The small molecule below binds the protein below.
Small molecule (SMILES): OC[C@H]1O[C@H](O[C@H]2[C@H](O)[C@@H](O)[C@@H](O[C@H]3[C@H](O)[C@@H](O)[C@@H](O[C@H]4[C@H](O)[C@@H](O)[C@@H](O)O[C@@H]4CO)O[C@@H]3CO)O[C@@H]2CO)[C@H](O)[C@@H](O)[C@@H]1O

Sequence of chain 1.B:
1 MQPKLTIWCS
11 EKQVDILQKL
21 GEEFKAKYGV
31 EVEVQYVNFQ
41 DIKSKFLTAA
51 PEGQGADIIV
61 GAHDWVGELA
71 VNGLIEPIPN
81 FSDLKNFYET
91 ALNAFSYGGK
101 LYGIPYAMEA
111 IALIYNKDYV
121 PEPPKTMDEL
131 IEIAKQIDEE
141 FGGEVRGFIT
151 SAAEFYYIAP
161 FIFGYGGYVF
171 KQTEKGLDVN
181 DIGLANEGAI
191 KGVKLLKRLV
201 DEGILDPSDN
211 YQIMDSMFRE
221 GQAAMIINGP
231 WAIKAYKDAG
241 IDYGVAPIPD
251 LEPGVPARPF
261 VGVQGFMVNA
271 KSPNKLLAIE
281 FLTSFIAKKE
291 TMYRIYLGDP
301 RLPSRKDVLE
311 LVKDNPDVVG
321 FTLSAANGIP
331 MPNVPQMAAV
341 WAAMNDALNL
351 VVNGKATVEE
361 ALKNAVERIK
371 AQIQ

Binding-site contacts:
Ligand atom O2 contacts residue LYS12 of chain 1.B at 3.6 Å.
Ligand atom O1 contacts residue PHE39 of chain 1.B at 2.9 Å.
Ligand atom O6 contacts residue TYR157 of chain 1.B at 3.7 Å.
Ligand atom O2 contacts residue ALA62 of chain 1.B at 3.2 Å.
Ligand atom C6 contacts residue ASN345 of chain 1.B at 3.8 Å.
Ligand atom C2 contacts residue ARG301 of chain 1.B at 3.7 Å.
Ligand atom O3 contacts residue TRP65 of chain 1.B at 3.0 Å (h-bond).
Ligand atom O3 contacts residue ASP64 of chain 1.B at 2.6 Å (salt-bridge).
Ligand atom O2 contacts residue ARG301 of chain 1.B at 3.1 Å (salt-bridge).
Ligand atom O3 contacts residue ARG301 of chain 1.B at 2.9 Å (salt-bridge).
Ligand atom O5 contacts residue TRP231 of chain 1.B at 3.8 Å.
Ligand atom C1 contacts residue TRP341 of chain 1.B at 3.6 Å (hydrophobic).
Ligand atom O3 contacts residue MET331 of chain 1.B at 3.8 Å.
Ligand atom O3 contacts residue ALA62 of chain 1.B at 3.7 Å.
Ligand atom C6 contacts residue TRP231 of chain 1.B at 3.8 Å (hydrophobic).
Ligand atom O4 contacts residue PHE39 of chain 1.B at 3.7 Å.
Ligand atom O2 contacts residue GLN264 of chain 1.B at 2.9 Å (h-bond).
Ligand atom O5 contacts residue TYR157 of chain 1.B at 3.5 Å (h-bond).
Ligand atom C1 contacts residue TRP231 of chain 1.B at 3.6 Å (hydrophobic).
Ligand atom C3 contacts residue ASP64 of chain 1.B at 3.6 Å.
Ligand atom O5 contacts residue TYR156 of chain 1.B at 3.6 Å.
Ligand atom C6 contacts residue TRP341 of chain 1.B at 3.6 Å (hydrophobic).
Ligand atom C2 contacts residue TRP231 of chain 1.B at 3.7 Å (hydrophobic).
Ligand atom O5 contacts residue TRP341 of chain 1.B at 3.3 Å.
Ligand atom O2 contacts residue TRP231 of chain 1.B at 3.7 Å.
Ligand atom O3 contacts residue GLN264 of chain 1.B at 3.5 Å (h-bond).
Ligand atom O6 contacts residue GLU154 of chain 1.B at 3.7 Å.
Ligand atom C3 contacts residue PHE39 of chain 1.B at 3.8 Å (hydrophobic).
Ligand atom O3 contacts residue GLN40 of chain 1.B at 3.2 Å (h-bond).
Ligand atom O2 contacts residue SER10 of chain 1.B at 2.8 Å (h-bond).
Ligand atom C1 contacts residue TYR156 of chain 1.B at 3.7 Å (hydrophobic).
Ligand atom O2 contacts residue GLU109 of chain 1.B at 2.7 Å (salt-bridge).
Ligand atom O2 contacts residue MET331 of chain 1.B at 3.7 Å.
Ligand atom C2 contacts residue ASP64 of chain 1.B at 3.4 Å.
Ligand atom O1 contacts residue SER10 of chain 1.B at 3.4 Å.
Ligand atom C4 contacts residue TRP341 of chain 1.B at 3.8 Å (hydrophobic).
Ligand atom O6 contacts residue TYR156 of chain 1.B at 3.9 Å.
Ligand atom O2 contacts residue LYS43 of chain 1.B at 3.5 Å.
Ligand atom C2 contacts residue GLU109 of chain 1.B at 3.6 Å.
Ligand atom O2 contacts residue ASP64 of chain 1.B at 2.6 Å (salt-bridge).